Binding-site contacts:
Ligand atom O5 contacts residue ASN1102 of chain 1.C at 2.4 Å (h-bond).
Ligand atom O4 contacts residue ALA734 of chain 1.C at 3.4 Å.
Ligand atom C4 contacts residue ALA734 of chain 1.C at 4.3 Å (hydrophobic).
Ligand atom C7 contacts residue ASN1102 of chain 1.C at 3.5 Å.
Ligand atom C4 contacts residue ASN1102 of chain 1.C at 4.2 Å.
Ligand atom C3 contacts residue ASN1102 of chain 1.C at 3.8 Å.
Ligand atom O7 contacts residue GLU1100 of chain 1.C at 3.3 Å (salt-bridge).
Ligand atom O7 contacts residue ASN1102 of chain 1.C at 4.4 Å.
Ligand atom C5 contacts residue ASN1102 of chain 1.C at 3.7 Å.
Ligand atom C7 contacts residue GLU1100 of chain 1.C at 4.4 Å.
Ligand atom C3 contacts residue ALA734 of chain 1.C at 4.2 Å (hydrophobic).
Ligand atom C2 contacts residue ASN1102 of chain 1.C at 2.5 Å.
Ligand atom C1 contacts residue ASN1102 of chain 1.C at 1.4 Å.
Ligand atom N2 contacts residue ASN1102 of chain 1.C at 2.9 Å (h-bond).
Ligand atom C8 contacts residue ASN1102 of chain 1.C at 3.8 Å.

Sequence of chain 1.C:
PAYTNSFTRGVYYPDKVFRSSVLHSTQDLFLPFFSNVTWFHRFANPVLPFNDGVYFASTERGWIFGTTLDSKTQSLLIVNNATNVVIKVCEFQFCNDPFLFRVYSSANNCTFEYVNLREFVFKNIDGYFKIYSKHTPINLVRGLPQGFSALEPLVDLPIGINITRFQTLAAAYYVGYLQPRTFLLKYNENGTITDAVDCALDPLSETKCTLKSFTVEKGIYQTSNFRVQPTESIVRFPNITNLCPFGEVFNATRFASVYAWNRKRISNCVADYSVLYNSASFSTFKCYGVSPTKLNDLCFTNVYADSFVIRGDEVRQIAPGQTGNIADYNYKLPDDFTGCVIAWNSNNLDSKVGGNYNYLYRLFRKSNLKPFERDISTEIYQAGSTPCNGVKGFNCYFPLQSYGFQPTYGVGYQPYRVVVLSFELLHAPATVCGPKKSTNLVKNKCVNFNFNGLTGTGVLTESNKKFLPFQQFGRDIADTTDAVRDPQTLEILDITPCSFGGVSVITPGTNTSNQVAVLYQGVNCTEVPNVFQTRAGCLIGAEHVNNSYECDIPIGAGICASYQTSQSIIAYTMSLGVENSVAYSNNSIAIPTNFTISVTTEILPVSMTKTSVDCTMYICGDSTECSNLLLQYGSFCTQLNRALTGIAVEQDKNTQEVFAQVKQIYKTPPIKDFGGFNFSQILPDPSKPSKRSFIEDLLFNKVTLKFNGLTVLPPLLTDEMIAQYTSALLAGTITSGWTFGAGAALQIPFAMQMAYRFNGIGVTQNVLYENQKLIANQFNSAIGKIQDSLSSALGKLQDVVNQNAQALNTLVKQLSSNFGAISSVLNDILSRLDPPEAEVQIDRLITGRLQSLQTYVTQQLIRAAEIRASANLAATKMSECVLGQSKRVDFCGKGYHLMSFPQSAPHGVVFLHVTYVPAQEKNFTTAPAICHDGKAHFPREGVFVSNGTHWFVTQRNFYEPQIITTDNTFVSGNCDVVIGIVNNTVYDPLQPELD

A small-molecule ligand and the protein it binds are described below.
Small molecule (SMILES): CC(=O)N[C@@H]1[C@@H](O)[C@H](O)[C@@H](CO)O[C@H]1O